The protein below binds the small molecule below.
Small molecule (SMILES): CC(=O)N[C@@H]1[C@@H](O)[C@H](O)[C@@H](CO)O[C@H]1O

Binding-site contacts:
Ligand atom C7 contacts residue ASN165 of chain 1.A at 3.3 Å.
Ligand atom C5 contacts residue ASN165 of chain 1.A at 3.7 Å.
Ligand atom C1 contacts residue GLU132 of chain 1.A at 3.5 Å.
Ligand atom O6 contacts residue ASN165 of chain 1.A at 4.1 Å.
Ligand atom C4 contacts residue ASN165 of chain 1.A at 4.3 Å.
Ligand atom O6 contacts residue ASN164 of chain 1.A at 3.3 Å (h-bond).
Ligand atom C6 contacts residue ASN164 of chain 1.A at 3.4 Å.
Ligand atom C8 contacts residue ASN165 of chain 1.A at 4.4 Å.
Ligand atom C1 contacts residue ASN165 of chain 1.A at 1.4 Å.
Ligand atom C3 contacts residue ASN165 of chain 1.A at 3.8 Å.
Ligand atom C5 contacts residue ASN164 of chain 1.A at 3.7 Å.
Ligand atom O5 contacts residue ASN165 of chain 1.A at 2.4 Å (h-bond).
Ligand atom N2 contacts residue ASN165 of chain 1.A at 2.9 Å (h-bond).
Ligand atom C1 contacts residue ASN164 of chain 1.A at 4.0 Å.
Ligand atom C2 contacts residue ASN165 of chain 1.A at 2.5 Å.
Ligand atom O7 contacts residue ASN165 of chain 1.A at 3.3 Å.
Ligand atom O5 contacts residue GLU132 of chain 1.A at 4.1 Å.
Ligand atom O5 contacts residue ASN164 of chain 1.A at 3.1 Å (h-bond).

Sequence of chain 1.A:
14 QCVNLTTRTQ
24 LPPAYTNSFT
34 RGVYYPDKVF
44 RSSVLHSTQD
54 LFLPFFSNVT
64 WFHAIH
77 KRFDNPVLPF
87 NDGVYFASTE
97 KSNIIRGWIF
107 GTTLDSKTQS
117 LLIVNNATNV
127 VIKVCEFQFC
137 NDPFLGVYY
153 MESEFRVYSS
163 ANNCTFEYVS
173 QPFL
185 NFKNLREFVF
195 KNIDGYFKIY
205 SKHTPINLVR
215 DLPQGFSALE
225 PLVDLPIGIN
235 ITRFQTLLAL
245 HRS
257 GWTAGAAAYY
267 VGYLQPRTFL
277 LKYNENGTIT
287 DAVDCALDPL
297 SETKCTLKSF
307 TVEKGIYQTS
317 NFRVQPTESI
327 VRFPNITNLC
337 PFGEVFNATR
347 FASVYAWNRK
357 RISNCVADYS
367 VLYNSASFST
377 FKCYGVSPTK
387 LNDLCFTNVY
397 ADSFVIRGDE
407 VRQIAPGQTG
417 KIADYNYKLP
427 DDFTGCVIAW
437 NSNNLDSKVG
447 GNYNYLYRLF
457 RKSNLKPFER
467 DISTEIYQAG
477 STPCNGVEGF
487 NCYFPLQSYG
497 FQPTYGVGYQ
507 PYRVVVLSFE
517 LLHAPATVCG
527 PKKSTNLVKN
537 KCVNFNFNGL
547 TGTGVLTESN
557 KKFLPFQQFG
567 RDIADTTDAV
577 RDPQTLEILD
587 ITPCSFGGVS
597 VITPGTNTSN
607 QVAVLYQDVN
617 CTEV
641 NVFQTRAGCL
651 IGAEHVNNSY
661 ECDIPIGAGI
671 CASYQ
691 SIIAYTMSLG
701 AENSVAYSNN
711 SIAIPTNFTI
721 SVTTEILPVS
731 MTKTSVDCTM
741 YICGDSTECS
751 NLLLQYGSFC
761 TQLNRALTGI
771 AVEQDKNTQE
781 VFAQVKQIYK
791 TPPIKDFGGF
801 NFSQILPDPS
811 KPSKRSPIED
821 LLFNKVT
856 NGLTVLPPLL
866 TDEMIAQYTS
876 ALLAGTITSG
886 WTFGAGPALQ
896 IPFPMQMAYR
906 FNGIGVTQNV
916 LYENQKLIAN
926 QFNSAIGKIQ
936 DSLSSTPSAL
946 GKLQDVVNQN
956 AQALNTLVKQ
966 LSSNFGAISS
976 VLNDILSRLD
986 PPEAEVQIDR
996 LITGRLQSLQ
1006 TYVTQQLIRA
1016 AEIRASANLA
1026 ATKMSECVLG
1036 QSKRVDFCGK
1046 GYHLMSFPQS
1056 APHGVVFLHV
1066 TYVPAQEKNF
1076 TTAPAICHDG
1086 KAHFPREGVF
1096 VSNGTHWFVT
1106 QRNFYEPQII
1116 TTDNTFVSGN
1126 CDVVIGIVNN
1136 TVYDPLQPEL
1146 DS